Binding-site contacts:
Ligand atom CAP contacts residue LEU29 of chain 1.A at 4.5 Å (hydrophobic).
Ligand atom CBA contacts residue VAL476 of chain 1.A at 4.3 Å (hydrophobic).
Ligand atom CAN contacts residue LEU29 of chain 1.A at 3.5 Å (hydrophobic).
Ligand atom CBE contacts residue LEU375 of chain 1.A at 4.5 Å (hydrophobic).
Ligand atom CBG contacts residue LEU375 of chain 1.A at 4.5 Å (hydrophobic).
Ligand atom CAB contacts residue VAL476 of chain 1.A at 3.7 Å (hydrophobic).
Ligand atom CAC contacts residue LEU375 of chain 1.A at 4.5 Å (hydrophobic).
Ligand atom CBA contacts residue LEU29 of chain 1.A at 4.2 Å (hydrophobic).
Ligand atom CAA contacts residue VAL476 of chain 1.A at 3.6 Å (hydrophobic).
Ligand atom CAA contacts residue LEU477 of chain 1.A at 3.9 Å (hydrophobic).

Sequence of chain 1.A:
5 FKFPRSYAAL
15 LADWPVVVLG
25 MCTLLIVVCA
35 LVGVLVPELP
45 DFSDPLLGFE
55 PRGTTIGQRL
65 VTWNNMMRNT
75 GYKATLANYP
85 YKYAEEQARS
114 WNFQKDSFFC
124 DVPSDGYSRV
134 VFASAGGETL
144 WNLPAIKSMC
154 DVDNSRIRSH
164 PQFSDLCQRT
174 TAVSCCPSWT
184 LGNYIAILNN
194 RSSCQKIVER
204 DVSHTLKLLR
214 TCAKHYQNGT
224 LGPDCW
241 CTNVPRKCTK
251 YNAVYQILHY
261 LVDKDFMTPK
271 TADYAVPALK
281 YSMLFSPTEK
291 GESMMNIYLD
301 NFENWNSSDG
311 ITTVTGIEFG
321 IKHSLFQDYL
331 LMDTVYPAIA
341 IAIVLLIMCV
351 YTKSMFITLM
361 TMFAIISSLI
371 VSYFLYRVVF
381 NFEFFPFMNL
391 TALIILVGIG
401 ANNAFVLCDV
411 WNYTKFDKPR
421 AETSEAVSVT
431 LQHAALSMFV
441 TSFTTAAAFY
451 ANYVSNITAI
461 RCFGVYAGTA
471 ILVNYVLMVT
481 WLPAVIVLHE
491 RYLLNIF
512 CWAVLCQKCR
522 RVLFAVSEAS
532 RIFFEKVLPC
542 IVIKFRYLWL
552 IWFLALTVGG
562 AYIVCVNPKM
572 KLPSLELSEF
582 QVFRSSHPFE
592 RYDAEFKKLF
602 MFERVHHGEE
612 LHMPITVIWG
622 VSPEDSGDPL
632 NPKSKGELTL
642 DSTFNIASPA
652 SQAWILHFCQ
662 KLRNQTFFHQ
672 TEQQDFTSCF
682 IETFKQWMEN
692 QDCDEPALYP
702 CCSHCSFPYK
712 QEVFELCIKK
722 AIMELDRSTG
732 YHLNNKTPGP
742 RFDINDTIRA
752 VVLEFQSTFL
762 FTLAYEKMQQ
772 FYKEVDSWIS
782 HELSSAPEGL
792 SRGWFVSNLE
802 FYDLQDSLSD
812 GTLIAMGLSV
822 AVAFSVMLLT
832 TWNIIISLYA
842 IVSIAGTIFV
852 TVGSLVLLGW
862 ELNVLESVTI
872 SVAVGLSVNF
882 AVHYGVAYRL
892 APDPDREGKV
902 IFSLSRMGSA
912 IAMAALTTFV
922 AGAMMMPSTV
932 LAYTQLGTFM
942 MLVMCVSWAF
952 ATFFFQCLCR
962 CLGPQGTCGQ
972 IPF

A protein and the small-molecule ligand that binds it are described below.
Small molecule (SMILES): CC(C)CCC[C@@H](C)[C@H]1CC[C@H]2[C@@H]3CC=C4C[C@@H](OC(=O)CCC(=O)O)CC[C@]4(C)[C@H]3CC[C@]12C